This small molecule binds to this protein.
Small molecule (SMILES): CC(=O)N[C@@H]1[C@@H](O)[C@H](O)[C@@H](CO)O[C@H]1O

Sequence of chain 1.A:
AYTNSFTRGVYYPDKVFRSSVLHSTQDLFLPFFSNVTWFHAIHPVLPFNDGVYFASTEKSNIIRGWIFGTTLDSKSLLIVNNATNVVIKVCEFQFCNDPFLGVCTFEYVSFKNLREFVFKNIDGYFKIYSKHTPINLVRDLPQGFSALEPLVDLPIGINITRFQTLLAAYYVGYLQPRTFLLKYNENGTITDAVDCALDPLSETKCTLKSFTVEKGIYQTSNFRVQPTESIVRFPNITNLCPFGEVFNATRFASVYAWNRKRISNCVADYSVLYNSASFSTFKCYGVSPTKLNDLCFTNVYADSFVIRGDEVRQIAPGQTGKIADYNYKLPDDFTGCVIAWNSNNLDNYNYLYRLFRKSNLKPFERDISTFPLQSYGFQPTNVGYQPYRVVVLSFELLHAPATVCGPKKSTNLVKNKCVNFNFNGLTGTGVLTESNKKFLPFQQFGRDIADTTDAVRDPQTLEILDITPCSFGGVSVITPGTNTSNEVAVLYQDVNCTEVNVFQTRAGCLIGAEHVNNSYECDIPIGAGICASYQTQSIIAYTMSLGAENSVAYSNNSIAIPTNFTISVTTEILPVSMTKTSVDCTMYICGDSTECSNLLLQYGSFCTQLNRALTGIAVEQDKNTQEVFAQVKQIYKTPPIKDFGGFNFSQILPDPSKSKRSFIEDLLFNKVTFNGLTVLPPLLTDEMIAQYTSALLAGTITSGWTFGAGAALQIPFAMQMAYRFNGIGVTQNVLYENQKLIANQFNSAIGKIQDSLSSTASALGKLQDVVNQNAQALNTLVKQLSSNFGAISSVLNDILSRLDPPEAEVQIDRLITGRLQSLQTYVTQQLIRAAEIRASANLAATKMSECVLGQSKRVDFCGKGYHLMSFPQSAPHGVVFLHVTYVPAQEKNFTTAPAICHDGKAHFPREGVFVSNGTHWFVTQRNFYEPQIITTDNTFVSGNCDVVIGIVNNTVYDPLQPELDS

Binding-site contacts:
Ligand atom C4 contacts residue ASN616 of chain 1.A at 4.2 Å.
Ligand atom N2 contacts residue ASN616 of chain 1.A at 2.8 Å (h-bond).
Ligand atom C3 contacts residue ASN616 of chain 1.A at 3.8 Å.
Ligand atom C8 contacts residue GLN644 of chain 1.A at 3.4 Å.
Ligand atom C7 contacts residue ASN616 of chain 1.A at 3.2 Å.
Ligand atom C1 contacts residue THR618 of chain 1.A at 4.4 Å.
Ligand atom O5 contacts residue ASN616 of chain 1.A at 2.4 Å (h-bond).
Ligand atom C1 contacts residue ASN616 of chain 1.A at 1.4 Å.
Ligand atom O7 contacts residue ASN616 of chain 1.A at 3.4 Å (h-bond).
Ligand atom C5 contacts residue ASN616 of chain 1.A at 3.7 Å.
Ligand atom C2 contacts residue ASN616 of chain 1.A at 2.5 Å.
Ligand atom C8 contacts residue ASN616 of chain 1.A at 3.6 Å.